Binding-site contacts:
Ligand atom N35 contacts residue ARG798 of chain 1.A at 3.2 Å.
Ligand atom C08 contacts residue MET950 of chain 1.A at 3.7 Å (hydrophobic).
Ligand atom C09 contacts residue MET950 of chain 1.A at 3.6 Å (hydrophobic).
Ligand atom N04 contacts residue GLU877 of chain 1.A at 3.6 Å.
Ligand atom C03 contacts residue ILE876 of chain 1.A at 3.6 Å (hydrophobic).
Ligand atom C38 contacts residue TRP808 of chain 1.A at 3.7 Å (hydrophobic).
Ligand atom N01 contacts residue ILE960 of chain 1.A at 4.1 Å.
Ligand atom C02 contacts residue ILE876 of chain 1.A at 4.0 Å (hydrophobic).
Ligand atom C14 contacts residue GLN887 of chain 1.A at 3.6 Å.
Ligand atom C06 contacts residue ILE828 of chain 1.A at 3.9 Å (hydrophobic).
Ligand atom C03 contacts residue TYR864 of chain 1.A at 4.2 Å (hydrophobic).
Ligand atom C15 contacts residue GLN887 of chain 1.A at 3.1 Å.
Ligand atom C37 contacts residue GLU796 of chain 1.A at 3.7 Å.
Ligand atom C11 contacts residue TRP808 of chain 1.A at 3.9 Å (hydrophobic).
Ligand atom C17 contacts residue GLN887 of chain 1.A at 4.0 Å.
Ligand atom C11 contacts residue MET950 of chain 1.A at 3.9 Å (hydrophobic).
Ligand atom C03 contacts residue GLU877 of chain 1.A at 4.0 Å.
Ligand atom C37 contacts residue TRP808 of chain 1.A at 3.5 Å (hydrophobic).
Ligand atom C31 contacts residue MET800 of chain 1.A at 3.6 Å (hydrophobic).
Ligand atom O28 contacts residue SER802 of chain 1.A at 3.8 Å.
Ligand atom N35 contacts residue TRP808 of chain 1.A at 3.8 Å.
Ligand atom C02 contacts residue ILE960 of chain 1.A at 4.1 Å (hydrophobic).
Ligand atom C33 contacts residue ARG798 of chain 1.A at 3.8 Å.
Ligand atom C19 contacts residue GLN887 of chain 1.A at 3.3 Å.
Ligand atom C10 contacts residue MET950 of chain 1.A at 4.1 Å (hydrophobic).
Ligand atom C36 contacts residue TRP808 of chain 1.A at 3.6 Å (hydrophobic).
Ligand atom C31 contacts residue SER801 of chain 1.A at 4.0 Å.
Ligand atom C09 contacts residue TRP808 of chain 1.A at 3.8 Å (hydrophobic).
Ligand atom C40 contacts residue TRP808 of chain 1.A at 3.7 Å (hydrophobic).
Ligand atom C07 contacts residue VAL878 of chain 1.A at 4.1 Å (hydrophobic).
Ligand atom C07 contacts residue MET950 of chain 1.A at 4.1 Å (hydrophobic).
Ligand atom C16 contacts residue GLN887 of chain 1.A at 3.4 Å.
Ligand atom C27 contacts residue MET800 of chain 1.A at 4.1 Å (hydrophobic).
Ligand atom C32 contacts residue MET800 of chain 1.A at 3.9 Å (hydrophobic).
Ligand atom O28 contacts residue MET800 of chain 1.A at 3.3 Å.
Ligand atom C08 contacts residue TRP808 of chain 1.A at 3.9 Å (hydrophobic).
Ligand atom C32 contacts residue ARG798 of chain 1.A at 3.6 Å.
Ligand atom N01 contacts residue ILE828 of chain 1.A at 3.9 Å.
Ligand atom C07 contacts residue VAL879 of chain 1.A at 3.6 Å (hydrophobic).
Ligand atom N39 contacts residue TRP808 of chain 1.A at 4.0 Å.

Sequence of chain 1.A:
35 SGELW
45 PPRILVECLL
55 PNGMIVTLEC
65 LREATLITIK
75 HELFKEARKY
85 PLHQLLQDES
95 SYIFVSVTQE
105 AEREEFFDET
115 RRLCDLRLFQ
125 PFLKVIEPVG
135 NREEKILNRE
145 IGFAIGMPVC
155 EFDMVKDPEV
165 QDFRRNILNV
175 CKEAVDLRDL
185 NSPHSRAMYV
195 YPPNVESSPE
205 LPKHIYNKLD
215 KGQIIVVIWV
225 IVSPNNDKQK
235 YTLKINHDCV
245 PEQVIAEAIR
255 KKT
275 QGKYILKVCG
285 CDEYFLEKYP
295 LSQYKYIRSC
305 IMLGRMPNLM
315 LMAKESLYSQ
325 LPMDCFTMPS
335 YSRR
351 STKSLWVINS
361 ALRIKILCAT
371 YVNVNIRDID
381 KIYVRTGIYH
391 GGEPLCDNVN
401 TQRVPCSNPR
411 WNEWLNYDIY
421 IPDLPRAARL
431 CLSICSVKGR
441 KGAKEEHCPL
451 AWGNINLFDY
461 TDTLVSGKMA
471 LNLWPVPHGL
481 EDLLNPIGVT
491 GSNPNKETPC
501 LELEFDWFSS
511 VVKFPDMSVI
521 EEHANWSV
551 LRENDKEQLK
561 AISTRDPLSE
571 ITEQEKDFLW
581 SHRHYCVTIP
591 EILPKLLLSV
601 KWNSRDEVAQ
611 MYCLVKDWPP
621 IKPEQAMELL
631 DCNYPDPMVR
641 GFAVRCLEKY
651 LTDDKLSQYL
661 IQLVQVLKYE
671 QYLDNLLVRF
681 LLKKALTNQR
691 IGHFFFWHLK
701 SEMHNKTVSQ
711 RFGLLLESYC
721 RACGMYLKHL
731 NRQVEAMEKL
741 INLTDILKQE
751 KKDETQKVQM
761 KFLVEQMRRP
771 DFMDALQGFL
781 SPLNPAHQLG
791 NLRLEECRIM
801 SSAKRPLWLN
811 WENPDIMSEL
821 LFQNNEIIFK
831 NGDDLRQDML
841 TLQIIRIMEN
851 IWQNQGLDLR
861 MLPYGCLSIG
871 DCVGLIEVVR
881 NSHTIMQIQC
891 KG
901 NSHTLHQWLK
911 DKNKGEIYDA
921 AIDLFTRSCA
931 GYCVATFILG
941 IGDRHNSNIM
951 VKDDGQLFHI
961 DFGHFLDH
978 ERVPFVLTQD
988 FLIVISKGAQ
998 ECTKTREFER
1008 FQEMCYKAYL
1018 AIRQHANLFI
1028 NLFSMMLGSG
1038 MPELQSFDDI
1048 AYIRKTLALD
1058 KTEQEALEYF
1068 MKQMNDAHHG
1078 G

A small-molecule ligand and the protein it binds are described below.
Small molecule (SMILES): CCNC(=O)[C@@H](Cc1cccc(C#Cc2ccc3nccnc3c2)c1)NC(=O)c1ccc2nc(C)c(C)nc2c1